Sequence of chain 1.G:
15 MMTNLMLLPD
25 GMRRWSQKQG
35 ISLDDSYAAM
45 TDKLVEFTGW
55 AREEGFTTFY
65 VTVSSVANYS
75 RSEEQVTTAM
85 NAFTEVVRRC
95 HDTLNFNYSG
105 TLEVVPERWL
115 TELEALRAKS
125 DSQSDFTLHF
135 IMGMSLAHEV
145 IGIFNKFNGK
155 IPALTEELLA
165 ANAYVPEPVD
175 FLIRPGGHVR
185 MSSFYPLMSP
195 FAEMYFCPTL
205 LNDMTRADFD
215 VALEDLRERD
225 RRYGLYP

Binding-site contacts:
Ligand atom O2A contacts residue ASP24 of chain 1.H at 3.4 Å (salt-bridge).
Ligand atom C4 contacts residue SER68 of chain 1.H at 3.8 Å.
Ligand atom C4 contacts residue VAL67 of chain 1.H at 3.3 Å (hydrophobic).
Ligand atom O3B contacts residue MG1 of chain 1.DA at 3.8 Å.
Ligand atom PB contacts residue SER186 of chain 1.H at 3.4 Å.
Ligand atom C5 contacts residue PRO23 of chain 1.H at 3.1 Å (hydrophobic).
Ligand atom C2 contacts residue PRO23 of chain 1.H at 3.5 Å (hydrophobic).
Ligand atom O2B contacts residue TYR227 of chain 1.G at 3.7 Å.
Ligand atom O2B contacts residue ARG226 of chain 1.G at 3.6 Å.
Ligand atom C4 contacts residue THR66 of chain 1.H at 3.1 Å.
Ligand atom C1 contacts residue GST1 of chain 1.EA at 3.8 Å.
Ligand atom O2A contacts residue GST1 of chain 1.EA at 3.0 Å (h-bond).
Ligand atom O2A contacts residue ARG75 of chain 1.H at 3.4 Å (salt-bridge).
Ligand atom O1 contacts residue ARG178 of chain 1.H at 3.8 Å.
Ligand atom PB contacts residue ARG184 of chain 1.H at 3.4 Å.
Ligand atom C4 contacts residue PHE188 of chain 1.H at 3.4 Å (hydrophobic).
Ligand atom C5 contacts residue THR66 of chain 1.H at 3.5 Å.
Ligand atom O3A contacts residue SER186 of chain 1.H at 2.9 Å (h-bond).
Ligand atom C3 contacts residue PRO23 of chain 1.H at 3.3 Å (hydrophobic).
Ligand atom C5 contacts residue PHE188 of chain 1.H at 3.4 Å (hydrophobic).
Ligand atom C2 contacts residue GST1 of chain 1.EA at 3.3 Å.
Ligand atom O1B contacts residue SER186 of chain 1.H at 2.8 Å (h-bond).
Ligand atom O1 contacts residue PHE188 of chain 1.H at 3.5 Å.
Ligand atom C1 contacts residue PRO23 of chain 1.H at 3.5 Å (hydrophobic).
Ligand atom O3B contacts residue ARG178 of chain 1.H at 3.6 Å.
Ligand atom O2B contacts residue GLY228 of chain 1.G at 2.8 Å (h-bond).
Ligand atom C3 contacts residue GST1 of chain 1.EA at 3.8 Å.
Ligand atom C4 contacts residue GST1 of chain 1.EA at 3.5 Å.
Ligand atom O1B contacts residue ARG184 of chain 1.H at 2.9 Å (salt-bridge).
Ligand atom C3 contacts residue PHE188 of chain 1.H at 3.4 Å (hydrophobic).
Ligand atom O1A contacts residue GLY228 of chain 1.G at 3.3 Å.
Ligand atom O1A contacts residue ASN72 of chain 1.H at 3.1 Å (h-bond).
Ligand atom C2 contacts residue PHE188 of chain 1.H at 3.8 Å (hydrophobic).
Ligand atom O3A contacts residue ARG178 of chain 1.H at 3.3 Å (salt-bridge).
Ligand atom O1A contacts residue ARG75 of chain 1.H at 3.7 Å.
Ligand atom C5 contacts residue LEU22 of chain 1.H at 3.8 Å (hydrophobic).
Ligand atom C1 contacts residue ASP24 of chain 1.H at 3.4 Å.
Ligand atom PA contacts residue MG1 of chain 1.DA at 3.7 Å.
Ligand atom O2A contacts residue MG1 of chain 1.DA at 2.2 Å.
Ligand atom O3B contacts residue ARG184 of chain 1.H at 2.5 Å (salt-bridge).

The protein below binds the small molecule below.
Small molecule (SMILES): CC(C)=CCO[P](=O)(O)OP(=O)(O)O

Sequence of chain 1.H:
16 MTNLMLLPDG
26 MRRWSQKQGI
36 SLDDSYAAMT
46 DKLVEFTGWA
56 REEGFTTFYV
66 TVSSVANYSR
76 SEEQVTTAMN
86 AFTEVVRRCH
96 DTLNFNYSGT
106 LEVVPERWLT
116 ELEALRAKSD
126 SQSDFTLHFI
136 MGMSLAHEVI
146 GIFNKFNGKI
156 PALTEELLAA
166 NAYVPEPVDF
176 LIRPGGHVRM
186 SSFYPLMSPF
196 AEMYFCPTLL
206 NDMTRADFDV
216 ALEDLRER